Binding-site contacts:
Ligand atom C3 contacts residue THR174 of chain 1.C at 4.0 Å.
Ligand atom C1 contacts residue NAD1 of chain 1.K at 4.3 Å.
Ligand atom O3P contacts residue SER172 of chain 1.C at 4.3 Å.
Ligand atom O4P contacts residue ALA236 of chain 1.C at 3.6 Å.
Ligand atom O1P contacts residue SER173 of chain 1.C at 3.5 Å (h-bond).
Ligand atom C3 contacts residue SER172 of chain 1.C at 3.6 Å.
Ligand atom O4P contacts residue SER172 of chain 1.C at 2.7 Å (h-bond).
Ligand atom O1P contacts residue SER172 of chain 1.C at 3.3 Å (h-bond).
Ligand atom O2P contacts residue THR234 of chain 1.C at 2.8 Å (h-bond).
Ligand atom O2 contacts residue HIS200 of chain 1.C at 2.8 Å (h-bond).
Ligand atom O4P contacts residue THR175 of chain 1.C at 4.5 Å.
Ligand atom O4P contacts residue THR234 of chain 1.C at 2.8 Å (h-bond).
Ligand atom O2 contacts residue ASN339 of chain 1.C at 3.8 Å.
Ligand atom C1 contacts residue HIS200 of chain 1.C at 3.8 Å.
Ligand atom O1 contacts residue NAD1 of chain 1.K at 4.0 Å.
Ligand atom P contacts residue SER172 of chain 1.C at 3.7 Å.
Ligand atom C2 contacts residue SER173 of chain 1.C at 3.4 Å.
Ligand atom O2P contacts residue HIS200 of chain 1.C at 4.2 Å.
Ligand atom C2 contacts residue NAD1 of chain 1.K at 4.2 Å.
Ligand atom C2 contacts residue THR174 of chain 1.C at 4.2 Å.
Ligand atom O1 contacts residue THR203 of chain 1.C at 3.4 Å.
Ligand atom O2P contacts residue THR174 of chain 1.C at 2.7 Å (h-bond).
Ligand atom C3 contacts residue SER173 of chain 1.C at 3.2 Å.
Ligand atom C3 contacts residue HIS200 of chain 1.C at 4.3 Å.
Ligand atom O2 contacts residue SER173 of chain 1.C at 2.7 Å (h-bond).
Ligand atom O3P contacts residue THR234 of chain 1.C at 3.4 Å (h-bond).
Ligand atom O1P contacts residue HIS200 of chain 1.C at 4.5 Å.
Ligand atom O1 contacts residue HIS200 of chain 1.C at 3.6 Å.
Ligand atom P contacts residue THR234 of chain 1.C at 3.3 Å.
Ligand atom P contacts residue THR174 of chain 1.C at 3.3 Å.
Ligand atom O1P contacts residue THR174 of chain 1.C at 2.9 Å (h-bond).
Ligand atom O2 contacts residue NAD1 of chain 1.K at 3.0 Å (h-bond).
Ligand atom O2P contacts residue THR198 of chain 1.C at 4.3 Å.
Ligand atom O1 contacts residue ARG257 of chain 1.C at 3.0 Å (salt-bridge).
Ligand atom C1 contacts residue ARG257 of chain 1.C at 3.6 Å.
Ligand atom O4P contacts residue THR174 of chain 1.C at 3.4 Å.
Ligand atom C2 contacts residue HIS200 of chain 1.C at 3.0 Å.
Ligand atom C3 contacts residue NAD1 of chain 1.K at 4.3 Å.
Ligand atom C2 contacts residue ARG257 of chain 1.C at 4.4 Å.

Sequence of chain 1.C:
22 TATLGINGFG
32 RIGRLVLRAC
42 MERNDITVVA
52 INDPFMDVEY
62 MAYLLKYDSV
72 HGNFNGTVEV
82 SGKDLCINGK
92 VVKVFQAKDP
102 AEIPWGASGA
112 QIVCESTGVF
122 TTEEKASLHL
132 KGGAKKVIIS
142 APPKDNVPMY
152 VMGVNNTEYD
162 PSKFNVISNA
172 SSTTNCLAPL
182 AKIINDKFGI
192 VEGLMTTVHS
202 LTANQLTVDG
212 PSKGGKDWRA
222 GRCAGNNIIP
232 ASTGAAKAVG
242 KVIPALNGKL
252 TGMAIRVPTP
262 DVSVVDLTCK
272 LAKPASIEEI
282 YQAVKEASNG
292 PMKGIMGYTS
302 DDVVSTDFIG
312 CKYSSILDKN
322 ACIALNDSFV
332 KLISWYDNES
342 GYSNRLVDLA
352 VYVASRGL

The small molecule below binds the protein below.
Small molecule (SMILES): O=C[C@H](O)COP(=O)(O)O